A small-molecule ligand and the protein it binds are described below.
Small molecule (SMILES): O=C(O)c1nccn1C1CCC1

Sequence of chain 1.A:
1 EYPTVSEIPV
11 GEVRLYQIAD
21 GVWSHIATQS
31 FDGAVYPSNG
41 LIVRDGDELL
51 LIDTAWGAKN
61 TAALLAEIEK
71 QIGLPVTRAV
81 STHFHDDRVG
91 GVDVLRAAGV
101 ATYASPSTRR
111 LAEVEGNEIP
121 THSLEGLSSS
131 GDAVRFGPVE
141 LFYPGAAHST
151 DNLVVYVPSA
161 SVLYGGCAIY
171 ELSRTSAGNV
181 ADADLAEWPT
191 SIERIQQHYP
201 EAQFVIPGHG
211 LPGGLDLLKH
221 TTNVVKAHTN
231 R

Binding-site contacts:
Ligand atom C05 contacts residue ZN1 of chain 1.D at 3.4 Å.
Ligand atom N07 contacts residue ASN179 of chain 1.A at 4.2 Å.
Ligand atom O12 contacts residue ZN1 of chain 1.D at 4.2 Å.
Ligand atom C11 contacts residue PHE31 of chain 1.A at 3.8 Å (hydrophobic).
Ligand atom C03 contacts residue ZN1 of chain 1.D at 2.9 Å.
Ligand atom C06 contacts residue TRP56 of chain 1.A at 3.8 Å (hydrophobic).
Ligand atom O01 contacts residue ASP87 of chain 1.A at 4.3 Å.
Ligand atom N07 contacts residue HIS209 of chain 1.A at 4.4 Å.
Ligand atom C02 contacts residue HIS148 of chain 1.A at 3.7 Å.
Ligand atom C09 contacts residue TYR36 of chain 1.A at 3.5 Å (hydrophobic).
Ligand atom C11 contacts residue ASN179 of chain 1.A at 3.6 Å.
Ligand atom N07 contacts residue ZN1 of chain 1.D at 4.2 Å.
Ligand atom O12 contacts residue ASN179 of chain 1.A at 4.0 Å.
Ligand atom C10 contacts residue ARG174 of chain 1.A at 3.8 Å.
Ligand atom C05 contacts residue HIS209 of chain 1.A at 3.9 Å.
Ligand atom O01 contacts residue HIS148 of chain 1.A at 3.2 Å.
Ligand atom C10 contacts residue ASN179 of chain 1.A at 4.1 Å.
Ligand atom O01 contacts residue CYS167 of chain 1.A at 3.3 Å (h-bond).
Ligand atom C08 contacts residue ASN179 of chain 1.A at 3.5 Å.
Ligand atom C03 contacts residue HIS209 of chain 1.A at 3.4 Å.
Ligand atom C05 contacts residue ASP87 of chain 1.A at 3.7 Å.
Ligand atom C11 contacts residue TYR36 of chain 1.A at 4.3 Å (hydrophobic).
Ligand atom C09 contacts residue ASN179 of chain 1.A at 4.4 Å.
Ligand atom N04 contacts residue ASP87 of chain 1.A at 3.1 Å (salt-bridge).
Ligand atom C09 contacts residue ARG174 of chain 1.A at 3.4 Å.
Ligand atom N04 contacts residue HIS209 of chain 1.A at 3.0 Å (h-bond).
Ligand atom N04 contacts residue ZN1 of chain 1.D at 2.3 Å.
Ligand atom O01 contacts residue ZN1 of chain 1.D at 2.2 Å.
Ligand atom C02 contacts residue ASN179 of chain 1.A at 4.5 Å.
Ligand atom C10 contacts residue TYR36 of chain 1.A at 3.3 Å (hydrophobic).
Ligand atom C06 contacts residue ZN1 of chain 1.D at 4.4 Å.
Ligand atom C03 contacts residue ASP87 of chain 1.A at 4.3 Å.
Ligand atom O01 contacts residue ZN1 of chain 1.C at 4.2 Å.
Ligand atom O12 contacts residue HIS148 of chain 1.A at 3.8 Å.
Ligand atom C02 contacts residue HIS209 of chain 1.A at 3.5 Å.
Ligand atom C06 contacts residue PHE31 of chain 1.A at 4.2 Å (hydrophobic).
Ligand atom O01 contacts residue HIS209 of chain 1.A at 3.1 Å (h-bond).
Ligand atom C02 contacts residue ZN1 of chain 1.D at 2.9 Å.
Ligand atom C10 contacts residue GLY178 of chain 1.A at 4.4 Å.
Ligand atom C05 contacts residue TRP56 of chain 1.A at 3.4 Å (hydrophobic).